Sequence of chain 2.A:
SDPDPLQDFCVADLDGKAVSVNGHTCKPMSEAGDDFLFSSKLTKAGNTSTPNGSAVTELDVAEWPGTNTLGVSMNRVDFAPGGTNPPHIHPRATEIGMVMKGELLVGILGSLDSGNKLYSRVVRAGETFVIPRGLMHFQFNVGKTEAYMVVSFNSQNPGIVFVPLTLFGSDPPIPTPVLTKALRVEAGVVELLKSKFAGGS

Binding-site contacts:
Ligand atom C4 contacts residue ASN47 of chain 2.A at 4.2 Å.
Ligand atom O7 contacts residue ASN47 of chain 2.A at 3.8 Å.
Ligand atom C2 contacts residue ASN47 of chain 2.A at 2.3 Å.
Ligand atom C7 contacts residue ASN47 of chain 2.A at 3.5 Å.
Ligand atom C5 contacts residue SER49 of chain 2.A at 3.9 Å.
Ligand atom C6 contacts residue SER49 of chain 2.A at 3.9 Å.
Ligand atom C5 contacts residue ASN47 of chain 2.A at 3.7 Å.
Ligand atom O5 contacts residue SER49 of chain 2.A at 3.9 Å.
Ligand atom C1 contacts residue ASN47 of chain 2.A at 1.4 Å.
Ligand atom C3 contacts residue ASN47 of chain 2.A at 3.7 Å.
Ligand atom O5 contacts residue ASN47 of chain 2.A at 2.4 Å (h-bond).
Ligand atom C1 contacts residue SER49 of chain 2.A at 4.1 Å.
Ligand atom N2 contacts residue ASN47 of chain 2.A at 2.8 Å (h-bond).

The small molecule below binds the protein below.
Small molecule (SMILES): CC(=O)N[C@@H]1[C@@H](O)[C@H](O)[C@@H](CO)O[C@H]1O